Sequence of chain 1.A:
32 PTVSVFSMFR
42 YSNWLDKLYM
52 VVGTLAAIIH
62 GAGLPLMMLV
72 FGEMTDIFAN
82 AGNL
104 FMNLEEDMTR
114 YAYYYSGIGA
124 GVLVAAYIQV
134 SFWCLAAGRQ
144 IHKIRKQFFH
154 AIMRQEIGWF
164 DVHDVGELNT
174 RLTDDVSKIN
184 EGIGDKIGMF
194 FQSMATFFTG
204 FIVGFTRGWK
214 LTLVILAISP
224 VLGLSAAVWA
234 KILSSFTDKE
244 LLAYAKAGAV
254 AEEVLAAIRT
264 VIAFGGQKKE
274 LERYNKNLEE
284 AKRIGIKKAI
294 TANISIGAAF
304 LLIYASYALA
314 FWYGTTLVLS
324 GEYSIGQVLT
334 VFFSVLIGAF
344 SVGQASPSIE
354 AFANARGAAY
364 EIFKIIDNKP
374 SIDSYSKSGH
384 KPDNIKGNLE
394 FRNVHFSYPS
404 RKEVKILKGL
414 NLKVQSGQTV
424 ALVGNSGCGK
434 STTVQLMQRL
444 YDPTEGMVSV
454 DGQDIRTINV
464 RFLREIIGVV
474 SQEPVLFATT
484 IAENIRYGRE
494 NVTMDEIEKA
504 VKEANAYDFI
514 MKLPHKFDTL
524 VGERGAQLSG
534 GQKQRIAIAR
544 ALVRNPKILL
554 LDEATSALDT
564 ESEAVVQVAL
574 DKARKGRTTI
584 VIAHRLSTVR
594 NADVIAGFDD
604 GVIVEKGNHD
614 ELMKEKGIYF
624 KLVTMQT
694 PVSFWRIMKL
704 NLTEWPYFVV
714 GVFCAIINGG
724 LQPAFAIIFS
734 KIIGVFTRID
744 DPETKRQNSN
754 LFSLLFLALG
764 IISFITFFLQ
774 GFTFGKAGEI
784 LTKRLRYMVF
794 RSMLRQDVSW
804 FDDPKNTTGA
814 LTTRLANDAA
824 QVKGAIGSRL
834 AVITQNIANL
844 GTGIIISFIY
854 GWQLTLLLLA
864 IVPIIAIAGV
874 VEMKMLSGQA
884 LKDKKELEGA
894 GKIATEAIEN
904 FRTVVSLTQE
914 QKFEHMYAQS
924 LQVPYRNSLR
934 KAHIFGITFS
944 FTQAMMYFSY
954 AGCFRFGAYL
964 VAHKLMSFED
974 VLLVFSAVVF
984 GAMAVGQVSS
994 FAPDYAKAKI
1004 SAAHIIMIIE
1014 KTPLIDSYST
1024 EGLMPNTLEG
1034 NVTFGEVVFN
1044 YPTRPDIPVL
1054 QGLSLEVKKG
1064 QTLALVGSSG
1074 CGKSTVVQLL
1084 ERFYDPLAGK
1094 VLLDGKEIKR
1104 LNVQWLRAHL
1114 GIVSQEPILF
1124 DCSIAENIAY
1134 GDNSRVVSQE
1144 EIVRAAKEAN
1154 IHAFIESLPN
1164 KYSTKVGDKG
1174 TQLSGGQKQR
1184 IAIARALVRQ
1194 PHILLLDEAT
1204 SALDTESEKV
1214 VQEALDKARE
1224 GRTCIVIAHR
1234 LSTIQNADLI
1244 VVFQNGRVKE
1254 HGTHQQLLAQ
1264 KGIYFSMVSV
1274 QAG

A small-molecule ligand and the protein it binds are described below.
Small molecule (SMILES): COc1cc2c(cc1OC)CN(CCc1ccc(NC(=O)c3cccc4c(=O)c5cccc(OC)c5[nH]c34)cc1)CC2

Binding-site contacts:
Ligand atom C14 contacts residue GLN725 of chain 1.A at 3.8 Å.
Ligand atom C12 contacts residue PHE983 of chain 1.A at 4.0 Å (hydrophobic).
Ligand atom O39 contacts residue TYR953 of chain 1.A at 3.5 Å (h-bond).
Ligand atom C01 contacts residue MET69 of chain 1.A at 3.7 Å (hydrophobic).
Ligand atom C05 contacts residue PHE732 of chain 1.A at 3.8 Å (hydrophobic).
Ligand atom O13 contacts residue SER979 of chain 1.A at 3.1 Å (h-bond).
Ligand atom N20 contacts residue R0Z1 of chain 1.E at 3.9 Å.
Ligand atom C14 contacts residue R0Z1 of chain 1.E at 4.0 Å.
Ligand atom C31 contacts residue GLN946 of chain 1.A at 4.1 Å.
Ligand atom N20 contacts residue MET986 of chain 1.A at 3.5 Å.
Ligand atom C05 contacts residue PHE336 of chain 1.A at 3.7 Å (hydrophobic).
Ligand atom C18 contacts residue MET986 of chain 1.A at 4.0 Å (hydrophobic).
Ligand atom O02 contacts residue TYR953 of chain 1.A at 4.0 Å.
Ligand atom C04 contacts residue PHE336 of chain 1.A at 3.5 Å (hydrophobic).
Ligand atom C12 contacts residue SER979 of chain 1.A at 4.0 Å.
Ligand atom C30 contacts residue GLN946 of chain 1.A at 4.0 Å.
Ligand atom C16 contacts residue R0Z1 of chain 1.E at 3.8 Å.
Ligand atom C15 contacts residue R0Z1 of chain 1.E at 3.8 Å.
Ligand atom C10 contacts residue PHE983 of chain 1.A at 4.0 Å (hydrophobic).
Ligand atom C12 contacts residue PHE728 of chain 1.A at 3.7 Å (hydrophobic).
Ligand atom C03 contacts residue PHE336 of chain 1.A at 4.0 Å (hydrophobic).
Ligand atom C42 contacts residue TYR953 of chain 1.A at 3.4 Å (hydrophobic).
Ligand atom N09 contacts residue PHE983 of chain 1.A at 4.1 Å.
Ligand atom C07 contacts residue PHE983 of chain 1.A at 4.0 Å (hydrophobic).
Ligand atom C22 contacts residue MET986 of chain 1.A at 3.4 Å (hydrophobic).
Ligand atom C33 contacts residue TYR950 of chain 1.A at 4.1 Å (hydrophobic).
Ligand atom O41 contacts residue TYR953 of chain 1.A at 4.0 Å.
Ligand atom C06 contacts residue PHE732 of chain 1.A at 3.8 Å (hydrophobic).
Ligand atom C14 contacts residue PHE983 of chain 1.A at 4.0 Å (hydrophobic).
Ligand atom C26 contacts residue R0Z1 of chain 1.E at 4.1 Å.
Ligand atom C21 contacts residue MET986 of chain 1.A at 3.8 Å (hydrophobic).
Ligand atom O41 contacts residue LEU65 of chain 1.A at 3.8 Å.
Ligand atom C01 contacts residue TYR953 of chain 1.A at 2.8 Å (hydrophobic).
Ligand atom C42 contacts residue MET949 of chain 1.A at 4.0 Å (hydrophobic).
Ligand atom C34 contacts residue LEU65 of chain 1.A at 3.9 Å (hydrophobic).
Ligand atom C15 contacts residue GLN725 of chain 1.A at 3.6 Å.
Ligand atom C11 contacts residue PHE983 of chain 1.A at 3.9 Å (hydrophobic).
Ligand atom O13 contacts residue PHE728 of chain 1.A at 3.0 Å.
Ligand atom O19 contacts residue R0Z1 of chain 1.E at 4.0 Å.
Ligand atom C08 contacts residue PHE983 of chain 1.A at 4.0 Å (hydrophobic).